This small molecule binds to this protein.
Small molecule (SMILES): [H]/N=C/[C@H](C[C@@H]1CCNC1=O)NC(=O)[C@@H]1[C@@H]2[C@H](CN1C(=O)[C@@H](NC(=O)C(F)(F)F)C(C)(C)C)C2(C)C

Sequence of chain 1.A:
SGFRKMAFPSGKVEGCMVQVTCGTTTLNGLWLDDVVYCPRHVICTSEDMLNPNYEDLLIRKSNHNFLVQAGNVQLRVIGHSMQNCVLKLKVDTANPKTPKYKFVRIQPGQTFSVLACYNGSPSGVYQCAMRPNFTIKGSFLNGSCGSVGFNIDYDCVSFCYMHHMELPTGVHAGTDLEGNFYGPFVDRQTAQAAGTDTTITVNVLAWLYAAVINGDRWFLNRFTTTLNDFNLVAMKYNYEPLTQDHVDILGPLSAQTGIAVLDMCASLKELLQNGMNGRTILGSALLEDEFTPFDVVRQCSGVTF

Sequence of chain 2.A:
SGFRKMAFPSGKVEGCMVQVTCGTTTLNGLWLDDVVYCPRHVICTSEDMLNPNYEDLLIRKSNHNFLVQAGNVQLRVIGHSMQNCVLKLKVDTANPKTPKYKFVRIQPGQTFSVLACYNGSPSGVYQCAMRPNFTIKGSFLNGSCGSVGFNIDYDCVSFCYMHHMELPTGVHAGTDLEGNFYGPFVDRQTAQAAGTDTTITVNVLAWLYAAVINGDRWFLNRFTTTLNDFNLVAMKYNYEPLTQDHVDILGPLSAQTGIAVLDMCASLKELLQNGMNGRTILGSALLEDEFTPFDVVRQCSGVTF

Binding-site contacts:
Ligand atom C3 contacts residue CYS145 of chain 1.A at 1.9 Å (hydrophobic).
Ligand atom C8 contacts residue HIS163 of chain 1.A at 3.8 Å.
Ligand atom N2 contacts residue GLU166 of chain 1.A at 3.1 Å (salt-bridge).
Ligand atom C1 contacts residue HIS164 of chain 1.A at 3.6 Å.
Ligand atom C7 contacts residue ASN142 of chain 1.A at 3.8 Å.
Ligand atom C20 contacts residue TYR54 of chain 1.A at 3.8 Å (hydrophobic).
Ligand atom F2 contacts residue GLU166 of chain 1.A at 2.5 Å.
Ligand atom N1 contacts residue HIS164 of chain 1.A at 2.9 Å (h-bond).
Ligand atom C10 contacts residue GLN189 of chain 1.A at 3.7 Å.
Ligand atom F2 contacts residue LEU167 of chain 1.A at 3.3 Å.
Ligand atom C20 contacts residue HIS41 of chain 1.A at 3.6 Å.
Ligand atom C22 contacts residue GLU166 of chain 1.A at 3.6 Å.
Ligand atom O1 contacts residue HIS163 of chain 1.A at 2.7 Å (h-bond).
Ligand atom F3 contacts residue GLN192 of chain 1.A at 3.2 Å.
Ligand atom O3 contacts residue MET165 of chain 1.A at 3.2 Å.
Ligand atom N4 contacts residue GLU166 of chain 1.A at 3.0 Å (salt-bridge).
Ligand atom N2 contacts residue PHE140 of chain 1.A at 3.4 Å (h-bond).
Ligand atom O1 contacts residue PHE140 of chain 1.A at 3.4 Å.
Ligand atom O3 contacts residue GLU166 of chain 1.A at 2.9 Å (salt-bridge).
Ligand atom C17 contacts residue GLU166 of chain 1.A at 3.4 Å.
Ligand atom O4 contacts residue GLN189 of chain 1.A at 3.4 Å.
Ligand atom O1 contacts residue HIS172 of chain 1.A at 3.4 Å.
Ligand atom C9 contacts residue HIS164 of chain 1.A at 3.4 Å.
Ligand atom N1 contacts residue CYS145 of chain 1.A at 2.9 Å (h-bond).
Ligand atom N5 contacts residue SER144 of chain 1.A at 3.4 Å (h-bond).
Ligand atom F1 contacts residue THR190 of chain 1.A at 3.5 Å.
Ligand atom C2 contacts residue CYS145 of chain 1.A at 2.7 Å (hydrophobic).
Ligand atom C4 contacts residue HIS163 of chain 1.A at 3.8 Å.
Ligand atom N5 contacts residue GLY143 of chain 1.A at 3.4 Å (h-bond).
Ligand atom C3 contacts residue HIS41 of chain 1.A at 3.8 Å.
Ligand atom C8 contacts residue GLU166 of chain 1.A at 3.5 Å.
Ligand atom C21 contacts residue GLU166 of chain 1.A at 3.7 Å.
Ligand atom N5 contacts residue CYS145 of chain 1.A at 2.7 Å (h-bond).
Ligand atom C4 contacts residue CYS145 of chain 1.A at 3.1 Å (hydrophobic).
Ligand atom C6 contacts residue ASN142 of chain 1.A at 3.3 Å.
Ligand atom O1 contacts residue GLU166 of chain 1.A at 3.5 Å.
Ligand atom C9 contacts residue MET165 of chain 1.A at 3.8 Å (hydrophobic).
Ligand atom C19 contacts residue ARG188 of chain 1.A at 3.7 Å.
Ligand atom F3 contacts residue THR190 of chain 1.A at 3.1 Å.
Ligand atom C6 contacts residue LEU141 of chain 1.A at 3.8 Å (hydrophobic).